Sequence of chain 1.G:
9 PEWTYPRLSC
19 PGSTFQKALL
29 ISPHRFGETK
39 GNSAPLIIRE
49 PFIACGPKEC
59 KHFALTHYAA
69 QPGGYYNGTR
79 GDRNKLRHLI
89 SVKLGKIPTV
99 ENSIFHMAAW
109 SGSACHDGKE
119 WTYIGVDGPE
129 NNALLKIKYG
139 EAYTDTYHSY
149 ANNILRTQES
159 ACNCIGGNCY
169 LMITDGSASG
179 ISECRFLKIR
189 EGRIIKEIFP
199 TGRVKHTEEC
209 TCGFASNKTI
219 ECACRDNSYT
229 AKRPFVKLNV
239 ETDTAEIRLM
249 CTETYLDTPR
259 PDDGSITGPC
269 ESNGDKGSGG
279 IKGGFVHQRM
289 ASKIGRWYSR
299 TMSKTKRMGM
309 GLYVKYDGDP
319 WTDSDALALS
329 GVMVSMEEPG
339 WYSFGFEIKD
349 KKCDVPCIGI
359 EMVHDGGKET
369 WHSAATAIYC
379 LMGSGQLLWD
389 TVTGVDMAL

This small molecule binds to this protein.
Small molecule (SMILES): CCC(CC)[C@H](NC(C)=O)[C@@H]1[C@H](O)[C@@H](C(=O)O)C[C@H]1NC(=N)N

Binding-site contacts:
Ligand atom C4 contacts residue ASP80 of chain 1.G at 3.8 Å.
Ligand atom N27 contacts residue GLU48 of chain 1.G at 3.8 Å.
Ligand atom O8 contacts residue ARG47 of chain 1.G at 3.0 Å (salt-bridge).
Ligand atom C1 contacts residue TYR340 of chain 1.G at 3.3 Å (hydrophobic).
Ligand atom C36 contacts residue GLU207 of chain 1.G at 3.7 Å.
Ligand atom O8 contacts residue TYR340 of chain 1.G at 3.4 Å (h-bond).
Ligand atom O9 contacts residue ASP80 of chain 1.G at 2.8 Å (salt-bridge).
Ligand atom C6 contacts residue ARG47 of chain 1.G at 3.9 Å.
Ligand atom C1 contacts residue ARG47 of chain 1.G at 3.6 Å.
Ligand atom O7 contacts residue ARG223 of chain 1.G at 3.1 Å (salt-bridge).
Ligand atom N30 contacts residue TRP108 of chain 1.G at 3.1 Å (h-bond).
Ligand atom C1 contacts residue GLU48 of chain 1.G at 3.6 Å.
Ligand atom O7 contacts residue ARG305 of chain 1.G at 3.0 Å (salt-bridge).
Ligand atom C5 contacts residue TYR340 of chain 1.G at 3.6 Å (hydrophobic).
Ligand atom O7 contacts residue TYR340 of chain 1.G at 3.1 Å (h-bond).
Ligand atom O14 contacts residue ARG81 of chain 1.G at 3.4 Å (salt-bridge).
Ligand atom O14 contacts residue ASP80 of chain 1.G at 3.8 Å.
Ligand atom C26 contacts residue GLU48 of chain 1.G at 3.5 Å.
Ligand atom C4 contacts residue TYR340 of chain 1.G at 3.7 Å (hydrophobic).
Ligand atom N30 contacts residue GLU157 of chain 1.G at 3.3 Å (salt-bridge).
Ligand atom N30 contacts residue GLU48 of chain 1.G at 3.6 Å.
Ligand atom C38 contacts residue ALA176 of chain 1.G at 3.8 Å (hydrophobic).
Ligand atom C36 contacts residue GLU206 of chain 1.G at 3.4 Å.
Ligand atom N27 contacts residue ASP80 of chain 1.G at 3.1 Å (salt-bridge).
Ligand atom N25 contacts residue GLU48 of chain 1.G at 3.6 Å.
Ligand atom N27 contacts residue ARG85 of chain 1.G at 3.8 Å.
Ligand atom N30 contacts residue LEU63 of chain 1.G at 3.9 Å.
Ligand atom C6 contacts residue TYR340 of chain 1.G at 3.1 Å (hydrophobic).
Ligand atom C39 contacts residue ARG223 of chain 1.G at 3.7 Å.
Ligand atom C3 contacts residue TYR340 of chain 1.G at 3.5 Å (hydrophobic).
Ligand atom C5 contacts residue ASP80 of chain 1.G at 3.6 Å.
Ligand atom C2 contacts residue ASP80 of chain 1.G at 3.3 Å.
Ligand atom C15 contacts residue ARG154 of chain 1.G at 3.4 Å.
Ligand atom C2 contacts residue TYR340 of chain 1.G at 3.8 Å (hydrophobic).
Ligand atom C6 contacts residue ARG305 of chain 1.G at 3.6 Å.
Ligand atom C37 contacts residue ARG154 of chain 1.G at 3.6 Å.
Ligand atom C1 contacts residue ASP80 of chain 1.G at 3.3 Å.
Ligand atom O8 contacts residue ARG305 of chain 1.G at 2.8 Å (salt-bridge).
Ligand atom C26 contacts residue TRP108 of chain 1.G at 3.9 Å (hydrophobic).
Ligand atom C39 contacts residue GLU206 of chain 1.G at 3.0 Å.